Sequence of chain 35.C:
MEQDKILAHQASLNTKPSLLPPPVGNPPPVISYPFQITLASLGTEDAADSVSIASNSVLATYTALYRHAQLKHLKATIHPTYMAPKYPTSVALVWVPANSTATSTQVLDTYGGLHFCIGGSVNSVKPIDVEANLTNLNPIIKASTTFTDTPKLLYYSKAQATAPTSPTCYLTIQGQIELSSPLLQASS

Sequence of chain 34.D:
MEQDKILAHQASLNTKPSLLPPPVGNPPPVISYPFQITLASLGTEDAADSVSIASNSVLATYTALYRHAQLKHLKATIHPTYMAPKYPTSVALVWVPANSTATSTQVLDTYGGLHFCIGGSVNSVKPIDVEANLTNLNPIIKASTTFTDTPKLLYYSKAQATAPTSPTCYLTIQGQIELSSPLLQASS

Binding-site contacts:
Ligand atom O3' contacts residue GLU131 of chain 34.C at 2.8 Å (salt-bridge).
Ligand atom OP2 contacts residue ASN133 of chain 34.C at 2.5 Å.
Ligand atom C4 contacts residue VAL94 of chain 34.C at 2.8 Å (hydrophobic).
Ligand atom OP1 contacts residue ASN136 of chain 34.C at 2.4 Å (h-bond).
Ligand atom C6 contacts residue TYR111 of chain 34.C at 3.1 Å (hydrophobic).
Ligand atom N3 contacts residue LEU93 of chain 34.C at 1.6 Å (h-bond).
Ligand atom O4' contacts residue VAL94 of chain 34.C at 2.7 Å.
Ligand atom O4 contacts residue LEU114 of chain 34.C at 2.8 Å (h-bond).
Ligand atom C2 contacts residue LEU93 of chain 34.C at 2.0 Å (hydrophobic).
Ligand atom N1 contacts residue GLY112 of chain 34.C at 2.9 Å (h-bond).
Ligand atom O5' contacts residue ASN133 of chain 34.C at 2.9 Å (h-bond).
Ligand atom O4 contacts residue VAL107 of chain 34.C at 1.8 Å.
Ligand atom O2 contacts residue LEU93 of chain 34.C at 1.9 Å (h-bond).
Ligand atom C6 contacts residue GLY113 of chain 34.C at 1.8 Å.
Ligand atom C5 contacts residue THR110 of chain 34.C at 2.9 Å.
Ligand atom C4 contacts residue VAL107 of chain 34.C at 2.6 Å (hydrophobic).
Ligand atom N3 contacts residue VAL94 of chain 34.C at 2.3 Å.
Ligand atom C4 contacts residue LEU93 of chain 34.C at 2.9 Å (hydrophobic).
Ligand atom C6 contacts residue GLY112 of chain 34.C at 2.2 Å.
Ligand atom C5 contacts residue GLY113 of chain 34.C at 1.2 Å.
Ligand atom N1 contacts residue GLY113 of chain 34.C at 2.8 Å.
Ligand atom O2 contacts residue VAL94 of chain 34.C at 1.5 Å.
Ligand atom N3 contacts residue LEU114 of chain 34.C at 2.9 Å (h-bond).
Ligand atom C1' contacts residue VAL94 of chain 34.C at 2.6 Å (hydrophobic).
Ligand atom O4' contacts residue TRP95 of chain 34.C at 2.8 Å (h-bond).
Ligand atom C4' contacts residue TRP95 of chain 34.C at 3.0 Å (hydrophobic).
Ligand atom N3 contacts residue VAL107 of chain 34.C at 2.9 Å.
Ligand atom C5 contacts residue GLY112 of chain 34.C at 2.6 Å.
Ligand atom O2' contacts residue TRP95 of chain 34.C at 2.5 Å.
Ligand atom N3 contacts residue GLY113 of chain 34.C at 2.1 Å.
Ligand atom C2 contacts residue VAL94 of chain 34.C at 1.7 Å (hydrophobic).
Ligand atom O4 contacts residue GLY113 of chain 34.C at 2.0 Å.
Ligand atom C4 contacts residue LEU114 of chain 34.C at 2.8 Å (hydrophobic).
Ligand atom C2 contacts residue GLY113 of chain 34.C at 2.8 Å.
Ligand atom C4 contacts residue GLY113 of chain 34.C at 1.2 Å.
Ligand atom C6 contacts residue VAL94 of chain 34.C at 1.8 Å (hydrophobic).
Ligand atom O4 contacts residue GLU131 of chain 34.C at 2.6 Å (salt-bridge).
Ligand atom C5 contacts residue VAL94 of chain 34.C at 2.5 Å (hydrophobic).
Ligand atom C1' contacts residue TRP95 of chain 34.C at 2.4 Å (hydrophobic).
Ligand atom N1 contacts residue VAL94 of chain 34.C at 1.9 Å.

The protein below binds the small molecule below.
Small molecule (SMILES): O=c1ccn([C@@H]2O[C@H](CO[P](=O)(O)O[C@H]3[C@@H](O)[C@H](n4ccc(=O)[nH]c4=O)O[C@@H]3COP(=O)(O)O)[C@@H](O)[C@H]2O)c(=O)[nH]1

Sequence of chain 34.C:
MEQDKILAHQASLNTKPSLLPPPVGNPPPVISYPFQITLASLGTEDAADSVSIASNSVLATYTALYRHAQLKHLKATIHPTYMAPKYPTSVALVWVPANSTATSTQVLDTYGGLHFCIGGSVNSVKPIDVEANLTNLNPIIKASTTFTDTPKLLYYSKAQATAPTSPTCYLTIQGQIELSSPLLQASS